Sequence of chain 2.B:
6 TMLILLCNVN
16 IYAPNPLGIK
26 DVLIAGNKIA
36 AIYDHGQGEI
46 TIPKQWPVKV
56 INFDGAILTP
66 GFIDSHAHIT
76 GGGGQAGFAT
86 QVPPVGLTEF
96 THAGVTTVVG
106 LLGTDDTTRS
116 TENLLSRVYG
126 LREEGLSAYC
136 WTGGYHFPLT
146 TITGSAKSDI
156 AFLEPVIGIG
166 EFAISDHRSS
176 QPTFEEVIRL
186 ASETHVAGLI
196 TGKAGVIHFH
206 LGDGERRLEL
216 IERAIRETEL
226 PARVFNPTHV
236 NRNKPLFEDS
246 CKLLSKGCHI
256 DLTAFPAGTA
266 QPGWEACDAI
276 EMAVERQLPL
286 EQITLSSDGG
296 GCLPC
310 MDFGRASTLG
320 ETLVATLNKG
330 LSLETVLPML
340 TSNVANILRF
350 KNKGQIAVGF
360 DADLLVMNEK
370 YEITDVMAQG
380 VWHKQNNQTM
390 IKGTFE

Binding-site contacts:
Ligand atom OXT contacts residue DAS1 of chain 2.I at 3.5 Å (h-bond).
Ligand atom CE contacts residue LEU298 of chain 2.B at 3.5 Å (hydrophobic).
Ligand atom CD contacts residue ARG237 of chain 2.B at 3.6 Å.
Ligand atom OXT contacts residue ARG173 of chain 2.B at 2.8 Å (salt-bridge).
Ligand atom CG contacts residue HIS234 of chain 2.B at 4.1 Å.
Ligand atom O contacts residue PRO299 of chain 2.B at 3.2 Å (h-bond).
Ligand atom OXT contacts residue HIS205 of chain 2.B at 3.4 Å.
Ligand atom CB contacts residue DAS1 of chain 2.I at 3.8 Å.
Ligand atom O contacts residue ARG173 of chain 2.B at 4.1 Å.
Ligand atom NZ contacts residue LEU298 of chain 2.B at 3.5 Å.
Ligand atom O contacts residue DAS1 of chain 2.I at 3.1 Å (h-bond).
Ligand atom CB contacts residue ASP293 of chain 2.B at 3.9 Å.
Ligand atom CA contacts residue DAS1 of chain 2.I at 2.5 Å.
Ligand atom CA contacts residue ARG237 of chain 2.B at 4.4 Å.
Ligand atom O contacts residue LEU298 of chain 2.B at 4.1 Å.
Ligand atom N contacts residue CYS297 of chain 2.B at 3.6 Å.
Ligand atom CA contacts residue CYS297 of chain 2.B at 3.9 Å (hydrophobic).
Ligand atom C contacts residue ARG237 of chain 2.B at 3.8 Å.
Ligand atom CB contacts residue ARG237 of chain 2.B at 3.6 Å.
Ligand atom CE contacts residue PRO299 of chain 2.B at 4.2 Å (hydrophobic).
Ligand atom CG contacts residue ASP293 of chain 2.B at 4.1 Å.
Ligand atom C contacts residue PRO299 of chain 2.B at 4.2 Å (hydrophobic).
Ligand atom CB contacts residue HIS205 of chain 2.B at 4.4 Å.
Ligand atom CB contacts residue ZN1 of chain 2.H at 4.1 Å.
Ligand atom NZ contacts residue PRO299 of chain 2.B at 2.9 Å (h-bond).
Ligand atom CB contacts residue HIS234 of chain 2.B at 3.5 Å.
Ligand atom OXT contacts residue ARG237 of chain 2.B at 3.1 Å (salt-bridge).
Ligand atom N contacts residue DAS1 of chain 2.I at 1.4 Å.
Ligand atom CG contacts residue ARG237 of chain 2.B at 3.8 Å.
Ligand atom O contacts residue ARG237 of chain 2.B at 4.2 Å.
Ligand atom C contacts residue ARG173 of chain 2.B at 3.6 Å.
Ligand atom CG contacts residue PHE260 of chain 2.B at 3.3 Å (hydrophobic).
Ligand atom N contacts residue ZN1 of chain 2.G at 4.0 Å.
Ligand atom N contacts residue ASP293 of chain 2.B at 4.3 Å.
Ligand atom N contacts residue ZN1 of chain 2.H at 3.9 Å.
Ligand atom CD contacts residue PHE260 of chain 2.B at 3.4 Å (hydrophobic).
Ligand atom C contacts residue DAS1 of chain 2.I at 2.9 Å.
Ligand atom CE contacts residue PHE260 of chain 2.B at 3.9 Å (hydrophobic).
Ligand atom N contacts residue HIS205 of chain 2.B at 4.3 Å.
Ligand atom N contacts residue TYR140 of chain 2.B at 4.0 Å.

The protein below binds the small molecule below.
Small molecule (SMILES): NCCCC[C@@H](N)C(=O)O